Binding-site contacts:
Ligand atom C9 contacts residue TYR155 of chain 1.B at 4.0 Å (hydrophobic).
Ligand atom C18 contacts residue PHE126 of chain 1.A at 3.3 Å (hydrophobic).
Ligand atom C12 contacts residue GLY174 of chain 1.A at 3.6 Å.
Ligand atom C18 contacts residue TRP105 of chain 1.B at 3.4 Å (hydrophobic).
Ligand atom C2 contacts residue PHE178 of chain 1.A at 3.8 Å (hydrophobic).
Ligand atom C12 contacts residue PHE178 of chain 1.A at 3.5 Å (hydrophobic).
Ligand atom C8 contacts residue FAD1 of chain 1.G at 3.6 Å.
Ligand atom C7 contacts residue FAD1 of chain 1.G at 3.5 Å.
Ligand atom O11 contacts residue ASN161 of chain 1.B at 2.6 Å (h-bond).
Ligand atom C4 contacts residue FAD1 of chain 1.G at 3.5 Å.
Ligand atom C8 contacts residue TYR155 of chain 1.B at 4.0 Å (hydrophobic).
Ligand atom C6 contacts residue PHE126 of chain 1.A at 3.9 Å (hydrophobic).
Ligand atom O13 contacts residue GLY150 of chain 1.B at 4.0 Å.
Ligand atom C12 contacts residue PHE106 of chain 1.B at 3.8 Å (hydrophobic).
Ligand atom C14 contacts residue GLY149 of chain 1.B at 4.0 Å.
Ligand atom C8 contacts residue PHE178 of chain 1.A at 3.6 Å (hydrophobic).
Ligand atom C9 contacts residue FAD1 of chain 1.G at 3.6 Å.
Ligand atom C12 contacts residue TRP105 of chain 1.B at 3.8 Å (hydrophobic).
Ligand atom O15 contacts residue FAD1 of chain 1.G at 3.5 Å.
Ligand atom C6 contacts residue FAD1 of chain 1.G at 3.5 Å.
Ligand atom C9 contacts residue ASN161 of chain 1.B at 3.6 Å.
Ligand atom C18 contacts residue FAD1 of chain 1.G at 3.4 Å.
Ligand atom C5 contacts residue FAD1 of chain 1.G at 3.4 Å.
Ligand atom C2 contacts residue FAD1 of chain 1.G at 3.5 Å.
Ligand atom C7 contacts residue PHE178 of chain 1.A at 3.5 Å (hydrophobic).
Ligand atom O11 contacts residue FAD1 of chain 1.G at 3.9 Å.
Ligand atom O13 contacts residue FAD1 of chain 1.G at 4.0 Å.
Ligand atom O13 contacts residue GLY149 of chain 1.B at 3.4 Å.
Ligand atom N10 contacts residue GLY150 of chain 1.B at 3.6 Å.
Ligand atom O11 contacts residue TYR155 of chain 1.B at 4.0 Å.
Ligand atom C12 contacts residue FAD1 of chain 1.G at 3.4 Å.
Ligand atom N10 contacts residue FAD1 of chain 1.G at 3.5 Å (h-bond).
Ligand atom C1 contacts residue PHE178 of chain 1.A at 4.0 Å (hydrophobic).
Ligand atom C1 contacts residue FAD1 of chain 1.G at 3.3 Å.
Ligand atom O11 contacts residue GLY150 of chain 1.B at 3.4 Å.
Ligand atom C16 contacts residue FAD1 of chain 1.G at 3.0 Å.
Ligand atom C3 contacts residue FAD1 of chain 1.G at 3.5 Å.
Ligand atom O17 contacts residue PHE126 of chain 1.A at 3.1 Å.
Ligand atom O17 contacts residue FAD1 of chain 1.G at 3.2 Å.
Ligand atom C8 contacts residue ASN161 of chain 1.B at 3.7 Å.

A protein and the small-molecule ligand that binds it are described below.
Small molecule (SMILES): COc1cc2c(C)cc(=O)[nH]c2c(OC)c1OC

Sequence of chain 1.B:
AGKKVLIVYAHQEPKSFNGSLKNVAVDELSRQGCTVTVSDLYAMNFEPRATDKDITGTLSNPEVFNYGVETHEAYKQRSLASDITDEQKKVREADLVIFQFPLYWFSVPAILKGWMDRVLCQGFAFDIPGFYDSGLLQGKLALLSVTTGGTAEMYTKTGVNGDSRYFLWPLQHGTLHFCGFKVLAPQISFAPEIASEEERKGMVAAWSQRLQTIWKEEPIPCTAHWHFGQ

Sequence of chain 1.A:
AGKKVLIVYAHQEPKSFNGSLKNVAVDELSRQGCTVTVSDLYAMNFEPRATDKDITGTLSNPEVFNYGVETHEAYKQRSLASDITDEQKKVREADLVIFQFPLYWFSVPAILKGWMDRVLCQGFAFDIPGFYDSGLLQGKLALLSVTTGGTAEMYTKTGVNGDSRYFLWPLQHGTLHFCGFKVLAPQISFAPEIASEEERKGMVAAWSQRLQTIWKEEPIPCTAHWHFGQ